This protein binds this small molecule.
Small molecule (SMILES): O=c1[nH]c(=O)c2[nH+]cn([C@@H]3O[C@H](COP(=O)(O)O)[C@@H](O)[C@H]3O)c2[nH]1

Binding-site contacts:
Ligand atom O3' contacts residue ALA53 of chain 3.B at 3.5 Å.
Ligand atom N7 contacts residue GLY383 of chain 3.B at 3.2 Å.
Ligand atom O3P contacts residue ASN358 of chain 3.B at 3.1 Å (h-bond).
Ligand atom P contacts residue TYR381 of chain 3.B at 3.7 Å.
Ligand atom C4' contacts residue ASP334 of chain 3.B at 3.5 Å.
Ligand atom C2 contacts residue CYS301 of chain 3.B at 3.3 Å (hydrophobic).
Ligand atom O6 contacts residue GLY413 of chain 3.B at 3.5 Å.
Ligand atom C3' contacts residue ASP334 of chain 3.B at 3.5 Å.
Ligand atom O3' contacts residue MET355 of chain 3.B at 3.5 Å (h-bond).
Ligand atom N7 contacts residue MET384 of chain 3.B at 2.8 Å (h-bond).
Ligand atom O1P contacts residue GLY298 of chain 3.B at 3.6 Å.
Ligand atom O3' contacts residue ASP334 of chain 3.B at 2.4 Å (salt-bridge).
Ligand atom O1P contacts residue SER299 of chain 3.B at 2.9 Å (h-bond).
Ligand atom C5 contacts residue GLY383 of chain 3.B at 3.8 Å.
Ligand atom O2 contacts residue CYS301 of chain 3.B at 2.6 Å (h-bond).
Ligand atom N7 contacts residue ILE300 of chain 3.B at 3.5 Å.
Ligand atom C8 contacts residue ILE300 of chain 3.B at 3.7 Å (hydrophobic).
Ligand atom C2 contacts residue GLU412 of chain 3.B at 3.6 Å.
Ligand atom C8 contacts residue MET55 of chain 3.B at 3.4 Å (hydrophobic).
Ligand atom C5' contacts residue TYR381 of chain 3.B at 3.7 Å (hydrophobic).
Ligand atom O6 contacts residue MET384 of chain 3.B at 3.2 Å (h-bond).
Ligand atom C6 contacts residue GLY385 of chain 3.B at 3.6 Å.
Ligand atom O6 contacts residue GLY383 of chain 3.B at 3.4 Å.
Ligand atom O2' contacts residue ASP334 of chain 3.B at 3.0 Å (salt-bridge).
Ligand atom O5' contacts residue GLY298 of chain 3.B at 3.4 Å.
Ligand atom N1 contacts residue GLU412 of chain 3.B at 2.9 Å (salt-bridge).
Ligand atom O2 contacts residue GLU412 of chain 3.B at 3.5 Å (salt-bridge).
Ligand atom O2 contacts residue THR303 of chain 3.B at 2.7 Å (h-bond).
Ligand atom O2P contacts residue ASN358 of chain 3.B at 3.3 Å (h-bond).
Ligand atom P contacts residue SER299 of chain 3.B at 3.7 Å.
Ligand atom O2P contacts residue GLY357 of chain 3.B at 2.8 Å (h-bond).
Ligand atom O3P contacts residue SER299 of chain 3.B at 2.9 Å (h-bond).
Ligand atom C5 contacts residue MET384 of chain 3.B at 3.5 Å (hydrophobic).
Ligand atom O6 contacts residue GLY385 of chain 3.B at 2.6 Å (h-bond).
Ligand atom C3' contacts residue MET55 of chain 3.B at 3.7 Å (hydrophobic).
Ligand atom C6 contacts residue GLU412 of chain 3.B at 3.7 Å.
Ligand atom O3P contacts residue TYR381 of chain 3.B at 2.5 Å (h-bond).
Ligand atom C5 contacts residue ILE300 of chain 3.B at 3.6 Å (hydrophobic).
Ligand atom O5' contacts residue GLY335 of chain 3.B at 3.3 Å.
Ligand atom O1P contacts residue GLY336 of chain 3.B at 2.9 Å (h-bond).

Sequence of chain 3.B:
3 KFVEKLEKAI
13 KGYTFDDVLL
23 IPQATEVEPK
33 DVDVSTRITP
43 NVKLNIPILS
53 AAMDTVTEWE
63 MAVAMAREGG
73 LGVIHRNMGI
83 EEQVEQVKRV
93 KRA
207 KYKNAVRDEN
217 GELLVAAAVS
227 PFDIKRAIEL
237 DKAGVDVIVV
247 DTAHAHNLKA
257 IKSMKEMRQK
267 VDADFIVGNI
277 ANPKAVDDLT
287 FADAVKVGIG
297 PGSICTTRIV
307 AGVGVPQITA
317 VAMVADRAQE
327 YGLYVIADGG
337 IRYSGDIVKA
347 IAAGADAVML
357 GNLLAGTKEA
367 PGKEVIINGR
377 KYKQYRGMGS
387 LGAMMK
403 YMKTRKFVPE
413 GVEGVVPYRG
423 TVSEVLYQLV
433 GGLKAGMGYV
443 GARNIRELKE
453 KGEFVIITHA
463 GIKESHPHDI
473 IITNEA